A protein and the small-molecule ligand that binds it are described below.
Small molecule (SMILES): CC(C)C[C@H](NC(=O)[C@H](CC(C)C)NC(=O)c1ccccc1)C(=O)O

Sequence of chain 1.C:
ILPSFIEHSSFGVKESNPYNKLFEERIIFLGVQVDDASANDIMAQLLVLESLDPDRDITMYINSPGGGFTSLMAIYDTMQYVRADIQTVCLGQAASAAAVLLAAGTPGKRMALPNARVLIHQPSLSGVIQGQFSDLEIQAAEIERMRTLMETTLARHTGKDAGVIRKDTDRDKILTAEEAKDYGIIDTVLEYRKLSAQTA

Binding-site contacts:
Ligand atom C4 contacts residue MET164 of chain 1.C at 3.2 Å (hydrophobic).
Ligand atom O1 contacts residue SER138 of chain 1.C at 3.0 Å (h-bond).
Ligand atom O contacts residue GLY82 of chain 1.C at 3.1 Å.
Ligand atom C5 contacts residue MET164 of chain 1.C at 3.6 Å (hydrophobic).
Ligand atom CG contacts residue MET160 of chain 1.C at 3.9 Å (hydrophobic).
Ligand atom CB contacts residue SER138 of chain 1.C at 3.9 Å.
Ligand atom CD2 contacts residue PHE83 of chain 1.C at 3.5 Å (hydrophobic).
Ligand atom C6 contacts residue SER110 of chain 1.C at 2.8 Å.
Ligand atom C4 contacts residue ALA111 of chain 1.C at 3.7 Å (hydrophobic).
Ligand atom OXT contacts residue LEU139 of chain 1.C at 3.2 Å.
Ligand atom O contacts residue GLY81 of chain 1.C at 3.8 Å.
Ligand atom C1 contacts residue GLY81 of chain 1.C at 3.7 Å.
Ligand atom C6 contacts residue ALA111 of chain 1.C at 3.6 Å (hydrophobic).
Ligand atom C contacts residue LEU139 of chain 1.C at 3.6 Å (hydrophobic).
Ligand atom C5 contacts residue ALA111 of chain 1.C at 3.0 Å (hydrophobic).
Ligand atom C1 contacts residue SER110 of chain 1.C at 3.8 Å.
Ligand atom O contacts residue PHE83 of chain 1.C at 3.5 Å (h-bond).
Ligand atom C2 contacts residue PRO137 of chain 1.C at 4.0 Å (hydrophobic).
Ligand atom N contacts residue SER138 of chain 1.C at 3.0 Å (h-bond).
Ligand atom C2 contacts residue PHE83 of chain 1.C at 3.7 Å (hydrophobic).
Ligand atom CD2 contacts residue GLN47 of chain 1.C at 3.1 Å.
Ligand atom CG contacts residue SER138 of chain 1.C at 3.1 Å.
Ligand atom N contacts residue GLY81 of chain 1.C at 3.2 Å (h-bond).
Ligand atom C contacts residue SER138 of chain 1.C at 4.0 Å.
Ligand atom O contacts residue LEU139 of chain 1.C at 3.7 Å.
Ligand atom C contacts residue PRO137 of chain 1.C at 4.0 Å (hydrophobic).
Ligand atom C5 contacts residue SER110 of chain 1.C at 3.2 Å.
Ligand atom C contacts residue SER138 of chain 1.C at 3.6 Å.
Ligand atom O1 contacts residue GLN136 of chain 1.C at 4.0 Å.
Ligand atom C3 contacts residue MET164 of chain 1.C at 3.5 Å (hydrophobic).
Ligand atom O1 contacts residue PRO137 of chain 1.C at 3.3 Å.
Ligand atom O1 contacts residue HIS135 of chain 1.C at 3.7 Å.
Ligand atom OXT contacts residue SER140 of chain 1.C at 3.8 Å.
Ligand atom CD1 contacts residue MET160 of chain 1.C at 3.8 Å (hydrophobic).
Ligand atom C3 contacts residue PHE83 of chain 1.C at 3.4 Å (hydrophobic).
Ligand atom C6 contacts residue GLY81 of chain 1.C at 4.0 Å.
Ligand atom CD2 contacts residue MET160 of chain 1.C at 3.3 Å (hydrophobic).
Ligand atom C contacts residue GLY81 of chain 1.C at 3.9 Å.
Ligand atom CD1 contacts residue SER138 of chain 1.C at 3.5 Å.
Ligand atom CA contacts residue SER138 of chain 1.C at 3.2 Å.